Sequence of chain 1.C:
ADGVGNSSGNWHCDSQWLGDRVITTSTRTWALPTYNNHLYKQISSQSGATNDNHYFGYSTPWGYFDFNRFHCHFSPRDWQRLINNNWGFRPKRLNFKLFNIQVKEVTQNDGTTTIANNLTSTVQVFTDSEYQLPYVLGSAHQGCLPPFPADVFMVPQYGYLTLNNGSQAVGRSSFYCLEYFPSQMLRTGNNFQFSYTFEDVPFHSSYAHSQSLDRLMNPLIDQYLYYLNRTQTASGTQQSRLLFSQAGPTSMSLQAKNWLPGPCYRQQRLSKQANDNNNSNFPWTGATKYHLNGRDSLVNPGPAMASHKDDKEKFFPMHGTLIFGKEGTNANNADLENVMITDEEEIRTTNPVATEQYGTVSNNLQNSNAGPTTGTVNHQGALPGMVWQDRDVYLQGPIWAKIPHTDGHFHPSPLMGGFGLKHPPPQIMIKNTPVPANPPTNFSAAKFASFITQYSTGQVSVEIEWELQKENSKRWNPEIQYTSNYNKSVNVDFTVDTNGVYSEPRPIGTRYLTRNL

The protein below binds the small molecule below.
Small molecule (SMILES): Nc1ncnc2c1ncn2[C@H]1C[C@H](O)[C@@H](COP(=O)(O)O)O1

Sequence of chain 1.M:
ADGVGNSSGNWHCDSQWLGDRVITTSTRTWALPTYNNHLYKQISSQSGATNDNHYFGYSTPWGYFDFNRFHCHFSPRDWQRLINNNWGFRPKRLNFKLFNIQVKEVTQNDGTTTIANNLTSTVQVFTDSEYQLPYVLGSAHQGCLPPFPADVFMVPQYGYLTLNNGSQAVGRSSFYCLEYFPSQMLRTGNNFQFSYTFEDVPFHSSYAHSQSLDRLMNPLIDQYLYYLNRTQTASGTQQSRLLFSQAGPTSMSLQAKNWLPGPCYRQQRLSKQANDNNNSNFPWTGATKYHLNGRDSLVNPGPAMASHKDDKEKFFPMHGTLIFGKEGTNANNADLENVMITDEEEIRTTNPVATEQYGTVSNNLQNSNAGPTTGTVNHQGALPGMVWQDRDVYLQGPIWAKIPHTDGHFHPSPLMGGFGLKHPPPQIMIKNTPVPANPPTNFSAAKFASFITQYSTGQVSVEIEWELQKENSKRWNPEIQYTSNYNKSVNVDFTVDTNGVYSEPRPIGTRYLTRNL

Binding-site contacts:
Ligand atom C6 contacts residue SER413 of chain 1.M at 4.4 Å.
Ligand atom N1 contacts residue PRO202 of chain 1.M at 4.0 Å.
Ligand atom N1 contacts residue GLY420 of chain 1.M at 3.2 Å (h-bond).
Ligand atom C5 contacts residue PRO412 of chain 1.M at 4.1 Å (hydrophobic).
Ligand atom O5' contacts residue PRO202 of chain 1.M at 4.1 Å.
Ligand atom C4 contacts residue PRO202 of chain 1.M at 4.0 Å (hydrophobic).
Ligand atom C2 contacts residue PRO202 of chain 1.M at 4.0 Å (hydrophobic).
Ligand atom N1 contacts residue PRO412 of chain 1.M at 3.7 Å.
Ligand atom N3 contacts residue PRO412 of chain 1.M at 4.0 Å.
Ligand atom C2 contacts residue GLY420 of chain 1.M at 3.8 Å.
Ligand atom N6 contacts residue GLY420 of chain 1.M at 3.6 Å.
Ligand atom O3' contacts residue HIS409 of chain 1.C at 4.4 Å.
Ligand atom O1P contacts residue PRO202 of chain 1.M at 4.1 Å.
Ligand atom C6 contacts residue PRO202 of chain 1.M at 4.0 Å (hydrophobic).
Ligand atom N1 contacts residue VAL201 of chain 1.M at 4.0 Å.
Ligand atom C2 contacts residue PRO412 of chain 1.M at 4.2 Å (hydrophobic).
Ligand atom N6 contacts residue SER413 of chain 1.M at 3.6 Å.
Ligand atom C5' contacts residue PRO202 of chain 1.M at 4.2 Å (hydrophobic).
Ligand atom C6 contacts residue PRO412 of chain 1.M at 3.6 Å (hydrophobic).
Ligand atom C6 contacts residue GLY420 of chain 1.M at 4.3 Å.
Ligand atom C8 contacts residue PRO202 of chain 1.M at 4.4 Å (hydrophobic).
Ligand atom N6 contacts residue VAL201 of chain 1.M at 4.5 Å.
Ligand atom N6 contacts residue PRO412 of chain 1.M at 3.6 Å.
Ligand atom C2' contacts residue HIS411 of chain 1.M at 4.3 Å.
Ligand atom O4' contacts residue PRO202 of chain 1.M at 4.4 Å.
Ligand atom C4 contacts residue PRO412 of chain 1.M at 4.1 Å (hydrophobic).
Ligand atom N7 contacts residue SER413 of chain 1.M at 4.3 Å.
Ligand atom N7 contacts residue HIS411 of chain 1.M at 3.7 Å.
Ligand atom P contacts residue PRO202 of chain 1.M at 4.4 Å.
Ligand atom N3 contacts residue PRO202 of chain 1.M at 4.2 Å.
Ligand atom N7 contacts residue PRO202 of chain 1.M at 4.2 Å.
Ligand atom O3P contacts residue PRO202 of chain 1.M at 4.1 Å.
Ligand atom N9 contacts residue PRO412 of chain 1.M at 4.4 Å.
Ligand atom C6 contacts residue VAL201 of chain 1.M at 4.5 Å (hydrophobic).
Ligand atom N9 contacts residue PRO202 of chain 1.M at 4.3 Å.
Ligand atom N9 contacts residue HIS411 of chain 1.M at 4.5 Å.
Ligand atom C8 contacts residue HIS411 of chain 1.M at 3.4 Å.
Ligand atom C5 contacts residue PRO202 of chain 1.M at 3.9 Å (hydrophobic).